Binding-site contacts:
Ligand atom OAJ contacts residue GLY199 of chain 1.B at 3.2 Å (h-bond).
Ligand atom CAP contacts residue ALA228 of chain 1.B at 3.7 Å (hydrophobic).
Ligand atom CAH contacts residue NAP1 of chain 1.K at 3.3 Å.
Ligand atom OAC contacts residue ALA228 of chain 1.B at 3.7 Å.
Ligand atom OAJ contacts residue TYR212 of chain 1.B at 3.6 Å.
Ligand atom CAO contacts residue GLY199 of chain 1.B at 3.5 Å.
Ligand atom CAM contacts residue ILE213 of chain 1.B at 3.9 Å (hydrophobic).
Ligand atom CAI contacts residue ILE213 of chain 1.B at 3.5 Å (hydrophobic).
Ligand atom OAB contacts residue NAP1 of chain 1.K at 3.2 Å (h-bond).
Ligand atom CAF contacts residue PHE205 of chain 1.B at 3.5 Å (hydrophobic).
Ligand atom CAP contacts residue TYR212 of chain 1.B at 3.8 Å (hydrophobic).
Ligand atom CAN contacts residue GLY199 of chain 1.B at 3.5 Å.
Ligand atom CAN contacts residue TYR212 of chain 1.B at 3.9 Å (hydrophobic).
Ligand atom CAD contacts residue TYR212 of chain 1.B at 3.4 Å (hydrophobic).
Ligand atom OAC contacts residue MET227 of chain 1.B at 3.3 Å (h-bond).
Ligand atom OAC contacts residue ILE213 of chain 1.B at 3.6 Å.
Ligand atom OAB contacts residue MET204 of chain 1.B at 3.7 Å.
Ligand atom CAF contacts residue TYR212 of chain 1.B at 3.4 Å (hydrophobic).
Ligand atom CAQ contacts residue PHE205 of chain 1.B at 3.8 Å (hydrophobic).
Ligand atom CAL contacts residue TYR212 of chain 1.B at 3.5 Å (hydrophobic).
Ligand atom OAK contacts residue TYR212 of chain 1.B at 3.6 Å.
Ligand atom OAA contacts residue ASN154 of chain 1.B at 3.5 Å (h-bond).
Ligand atom OAA contacts residue GLY199 of chain 1.B at 3.5 Å (h-bond).
Ligand atom CAS contacts residue TYR212 of chain 1.B at 3.6 Å (hydrophobic).
Ligand atom CAD contacts residue VAL208 of chain 1.B at 3.9 Å (hydrophobic).
Ligand atom OAB contacts residue VAL208 of chain 1.B at 3.9 Å.
Ligand atom CAQ contacts residue GLY199 of chain 1.B at 3.9 Å.
Ligand atom CAO contacts residue TYR212 of chain 1.B at 3.5 Å (hydrophobic).
Ligand atom CAD contacts residue PHE205 of chain 1.B at 3.6 Å (hydrophobic).
Ligand atom CAF contacts residue SER209 of chain 1.B at 3.9 Å.
Ligand atom CAH contacts residue GLY199 of chain 1.B at 4.0 Å.
Ligand atom CAI contacts residue ALA228 of chain 1.B at 3.6 Å (hydrophobic).
Ligand atom CAM contacts residue ALA228 of chain 1.B at 3.6 Å (hydrophobic).
Ligand atom CAT contacts residue TYR212 of chain 1.B at 3.8 Å (hydrophobic).
Ligand atom CAL contacts residue NAP1 of chain 1.K at 3.3 Å.
Ligand atom CAQ contacts residue TYR212 of chain 1.B at 3.5 Å (hydrophobic).
Ligand atom OAB contacts residue TYR212 of chain 1.B at 3.9 Å.
Ligand atom OAJ contacts residue GLY198 of chain 1.B at 3.9 Å.
Ligand atom OAA contacts residue PHE159 of chain 1.B at 3.4 Å.
Ligand atom CAH contacts residue TYR212 of chain 1.B at 3.3 Å (hydrophobic).

The small molecule below binds the protein below.
Small molecule (SMILES): O=c1oc2cc(O)ccc2c2oc3cc(O)ccc3c12

Sequence of chain 1.B:
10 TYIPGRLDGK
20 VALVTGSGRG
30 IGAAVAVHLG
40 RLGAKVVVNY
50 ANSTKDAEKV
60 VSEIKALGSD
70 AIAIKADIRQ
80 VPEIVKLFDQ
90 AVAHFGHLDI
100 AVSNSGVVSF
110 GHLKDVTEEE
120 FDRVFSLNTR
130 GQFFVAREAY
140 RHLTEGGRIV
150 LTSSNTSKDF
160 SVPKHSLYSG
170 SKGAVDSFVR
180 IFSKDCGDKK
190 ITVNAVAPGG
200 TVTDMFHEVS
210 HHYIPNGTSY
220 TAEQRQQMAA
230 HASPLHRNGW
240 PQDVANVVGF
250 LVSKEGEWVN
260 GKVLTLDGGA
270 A